A protein and the small-molecule ligand that binds it are described below.
Small molecule (SMILES): CC1=C(/C=C/C(C)=C/C=C/C(C)=C/C=O)C(C)(C)CCC1

Sequence of chain 1.A:
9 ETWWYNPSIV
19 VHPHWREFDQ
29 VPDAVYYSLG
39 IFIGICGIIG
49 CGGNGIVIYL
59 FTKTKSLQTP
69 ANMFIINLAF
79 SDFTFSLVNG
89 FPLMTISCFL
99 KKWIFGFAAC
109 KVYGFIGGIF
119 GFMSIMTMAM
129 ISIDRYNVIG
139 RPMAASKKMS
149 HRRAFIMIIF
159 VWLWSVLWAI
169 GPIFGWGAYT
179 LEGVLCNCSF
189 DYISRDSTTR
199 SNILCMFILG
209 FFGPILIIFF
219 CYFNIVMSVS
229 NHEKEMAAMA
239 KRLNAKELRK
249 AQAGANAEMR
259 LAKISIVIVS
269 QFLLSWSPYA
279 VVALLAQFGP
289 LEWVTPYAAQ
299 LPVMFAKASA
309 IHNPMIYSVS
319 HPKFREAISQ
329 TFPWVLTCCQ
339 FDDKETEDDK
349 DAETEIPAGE

Binding-site contacts:
Ligand atom C19 contacts residue PHE188 of chain 1.A at 3.6 Å (hydrophobic).
Ligand atom C15 contacts residue CYS186 of chain 1.A at 3.9 Å (hydrophobic).
Ligand atom C8 contacts residue PHE188 of chain 1.A at 3.8 Å (hydrophobic).
Ligand atom C20 contacts residue TRP274 of chain 1.A at 3.6 Å (hydrophobic).
Ligand atom C10 contacts residue PHE188 of chain 1.A at 4.0 Å (hydrophobic).
Ligand atom C11 contacts residue GLY112 of chain 1.A at 3.5 Å.
Ligand atom C14 contacts residue LYS305 of chain 1.A at 2.5 Å.
Ligand atom C5 contacts residue PHE120 of chain 1.A at 3.9 Å (hydrophobic).
Ligand atom C7 contacts residue PHE120 of chain 1.A at 3.5 Å (hydrophobic).
Ligand atom C20 contacts residue SER187 of chain 1.A at 4.0 Å.
Ligand atom C14 contacts residue TYR111 of chain 1.A at 3.8 Å (hydrophobic).
Ligand atom C19 contacts residue MET204 of chain 1.A at 3.8 Å (hydrophobic).
Ligand atom C3 contacts residue TRP274 of chain 1.A at 3.7 Å (hydrophobic).
Ligand atom C15 contacts residue LYS305 of chain 1.A at 1.3 Å.
Ligand atom C6 contacts residue PHE120 of chain 1.A at 3.8 Å (hydrophobic).
Ligand atom C10 contacts residue GLY116 of chain 1.A at 3.8 Å.
Ligand atom C11 contacts residue GLY116 of chain 1.A at 3.5 Å.
Ligand atom C11 contacts residue SER187 of chain 1.A at 3.7 Å.
Ligand atom C15 contacts residue ASN185 of chain 1.A at 3.8 Å.
Ligand atom C17 contacts residue PHE205 of chain 1.A at 3.9 Å (hydrophobic).
Ligand atom C4 contacts residue PHE209 of chain 1.A at 3.9 Å (hydrophobic).
Ligand atom C9 contacts residue GLY116 of chain 1.A at 3.7 Å.
Ligand atom C19 contacts residue GLY116 of chain 1.A at 3.5 Å.
Ligand atom C13 contacts residue CYS186 of chain 1.A at 3.9 Å (hydrophobic).
Ligand atom C16 contacts residue PHE205 of chain 1.A at 3.7 Å (hydrophobic).
Ligand atom C11 contacts residue GLY115 of chain 1.A at 4.0 Å.
Ligand atom C2 contacts residue ALA278 of chain 1.A at 3.7 Å (hydrophobic).
Ligand atom C13 contacts residue LYS305 of chain 1.A at 3.7 Å.
Ligand atom C18 contacts residue PHE120 of chain 1.A at 3.8 Å (hydrophobic).
Ligand atom C5 contacts residue TRP274 of chain 1.A at 3.9 Å (hydrophobic).
Ligand atom C14 contacts residue ASN87 of chain 1.A at 3.8 Å.
Ligand atom C15 contacts residue VAL301 of chain 1.A at 3.8 Å (hydrophobic).
Ligand atom C3 contacts residue PHE209 of chain 1.A at 3.8 Å (hydrophobic).
Ligand atom C18 contacts residue GLY119 of chain 1.A at 3.8 Å.
Ligand atom C14 contacts residue CYS186 of chain 1.A at 3.3 Å (hydrophobic).
Ligand atom C13 contacts residue SER187 of chain 1.A at 3.8 Å.
Ligand atom C2 contacts residue PHE209 of chain 1.A at 3.7 Å (hydrophobic).
Ligand atom C12 contacts residue SER187 of chain 1.A at 3.6 Å.
Ligand atom C9 contacts residue PHE188 of chain 1.A at 3.7 Å (hydrophobic).
Ligand atom C12 contacts residue GLY112 of chain 1.A at 3.6 Å.